Sequence of chain 1.A:
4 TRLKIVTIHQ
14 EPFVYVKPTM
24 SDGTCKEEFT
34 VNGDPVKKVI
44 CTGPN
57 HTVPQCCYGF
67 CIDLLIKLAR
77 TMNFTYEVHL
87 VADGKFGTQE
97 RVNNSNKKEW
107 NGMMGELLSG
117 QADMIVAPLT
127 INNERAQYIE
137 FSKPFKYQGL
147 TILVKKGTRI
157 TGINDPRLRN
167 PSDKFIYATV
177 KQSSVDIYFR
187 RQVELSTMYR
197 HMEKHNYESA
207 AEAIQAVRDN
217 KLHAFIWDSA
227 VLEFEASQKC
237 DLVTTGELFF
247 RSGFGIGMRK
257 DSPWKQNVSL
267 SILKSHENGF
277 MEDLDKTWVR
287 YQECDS

Binding-site contacts:
Ligand atom O contacts residue ARG131 of chain 1.A at 2.8 Å (salt-bridge).
Ligand atom CA contacts residue PRO124 of chain 1.A at 3.9 Å (hydrophobic).
Ligand atom CA contacts residue SER180 of chain 1.A at 3.3 Å.
Ligand atom CA contacts residue PHE92 of chain 1.A at 3.7 Å (hydrophobic).
Ligand atom N contacts residue SER180 of chain 1.A at 3.8 Å.
Ligand atom O contacts residue LEU125 of chain 1.A at 3.7 Å.
Ligand atom N contacts residue PHE92 of chain 1.A at 4.1 Å.
Ligand atom N contacts residue LEU125 of chain 1.A at 4.5 Å.
Ligand atom O contacts residue PHE92 of chain 1.A at 3.5 Å.
Ligand atom O contacts residue THR126 of chain 1.A at 2.9 Å (h-bond).
Ligand atom CA contacts residue ASP224 of chain 1.A at 3.4 Å.
Ligand atom N contacts residue PRO124 of chain 1.A at 3.0 Å (h-bond).
Ligand atom O contacts residue PRO124 of chain 1.A at 3.9 Å.
Ligand atom N contacts residue THR126 of chain 1.A at 2.9 Å (h-bond).
Ligand atom OXT contacts residue SER179 of chain 1.A at 3.5 Å.
Ligand atom OXT contacts residue ARG131 of chain 1.A at 2.9 Å (salt-bridge).
Ligand atom O contacts residue SER180 of chain 1.A at 3.6 Å.
Ligand atom N contacts residue ASP224 of chain 1.A at 2.7 Å (salt-bridge).
Ligand atom OXT contacts residue SER180 of chain 1.A at 2.8 Å (h-bond).
Ligand atom C contacts residue THR126 of chain 1.A at 3.9 Å.
Ligand atom N contacts residue PHE250 of chain 1.A at 3.8 Å.
Ligand atom CA contacts residue TRP223 of chain 1.A at 3.8 Å (hydrophobic).
Ligand atom C contacts residue PHE92 of chain 1.A at 3.4 Å (hydrophobic).
Ligand atom C contacts residue PRO124 of chain 1.A at 4.4 Å (hydrophobic).
Ligand atom C contacts residue ARG131 of chain 1.A at 3.6 Å.
Ligand atom CA contacts residue THR126 of chain 1.A at 3.8 Å.
Ligand atom C contacts residue SER180 of chain 1.A at 3.1 Å.
Ligand atom OXT contacts residue PHE92 of chain 1.A at 3.1 Å.

This protein binds this small molecule.
Small molecule (SMILES): NCC(=O)O